A protein and the small-molecule ligand that binds it are described below.
Small molecule (SMILES): CC[C@H](C)[C@H](NC(=O)[C@H](CO)NC(=O)[C@H](CCCN=C(N)N)NC(=O)[C@@H](NC(=O)[C@@H]1CCCN1C(=O)[C@@H]1CCCN1C(=O)[C@H](C)N)C(C)C)C(=O)N[C@H](C=O)Cc1ccc(O)cc1

Sequence of chain 1.Y:
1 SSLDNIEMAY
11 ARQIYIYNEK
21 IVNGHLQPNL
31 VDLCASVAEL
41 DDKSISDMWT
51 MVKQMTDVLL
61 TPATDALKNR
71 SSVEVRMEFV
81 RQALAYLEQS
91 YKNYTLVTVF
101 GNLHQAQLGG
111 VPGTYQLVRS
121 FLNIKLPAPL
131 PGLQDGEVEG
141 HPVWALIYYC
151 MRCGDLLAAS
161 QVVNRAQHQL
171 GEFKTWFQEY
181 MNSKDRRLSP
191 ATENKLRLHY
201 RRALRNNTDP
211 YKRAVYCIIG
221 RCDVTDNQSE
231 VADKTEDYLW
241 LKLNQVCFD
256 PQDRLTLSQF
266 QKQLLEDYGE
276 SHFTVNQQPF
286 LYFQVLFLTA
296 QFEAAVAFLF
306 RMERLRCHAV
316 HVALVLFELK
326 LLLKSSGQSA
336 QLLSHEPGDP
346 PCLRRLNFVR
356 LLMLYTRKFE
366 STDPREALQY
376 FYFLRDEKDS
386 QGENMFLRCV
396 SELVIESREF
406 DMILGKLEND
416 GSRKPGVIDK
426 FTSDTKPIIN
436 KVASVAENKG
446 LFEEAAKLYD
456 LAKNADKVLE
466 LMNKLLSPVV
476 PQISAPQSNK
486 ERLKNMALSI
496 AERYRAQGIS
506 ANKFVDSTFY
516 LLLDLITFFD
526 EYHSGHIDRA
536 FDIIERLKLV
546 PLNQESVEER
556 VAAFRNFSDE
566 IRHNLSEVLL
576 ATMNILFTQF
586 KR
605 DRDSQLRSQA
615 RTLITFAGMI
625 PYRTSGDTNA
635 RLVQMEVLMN

Binding-site contacts:
Ligand atom CG contacts residue ASP233 of chain 1.Y at 3.0 Å.
Ligand atom CG2 contacts residue HIS277 of chain 1.Y at 3.3 Å.
Ligand atom N contacts residue THR235 of chain 1.Y at 3.5 Å (h-bond).
Ligand atom O contacts residue ASN227 of chain 1.Y at 3.6 Å.
Ligand atom O contacts residue TYR94 of chain 1.Y at 2.9 Å.
Ligand atom CG contacts residue HIS277 of chain 1.Y at 3.8 Å.
Ligand atom CD1 contacts residue TYR94 of chain 1.Y at 3.5 Å (hydrophobic).
Ligand atom CG1 contacts residue VAL280 of chain 1.Y at 4.0 Å (hydrophobic).
Ligand atom O contacts residue THR235 of chain 1.Y at 3.1 Å (h-bond).
Ligand atom CG2 contacts residue ASN281 of chain 1.Y at 3.6 Å.
Ligand atom O contacts residue HIS277 of chain 1.Y at 3.4 Å.
Ligand atom CD contacts residue TYR273 of chain 1.Y at 3.3 Å (hydrophobic).
Ligand atom N contacts residue ASN227 of chain 1.Y at 3.0 Å (h-bond).
Ligand atom C contacts residue LEU286 of chain 1.Y at 3.8 Å (hydrophobic).
Ligand atom C contacts residue THR235 of chain 1.Y at 3.6 Å.
Ligand atom CG1 contacts residue TYR94 of chain 1.Y at 3.8 Å (hydrophobic).
Ligand atom O contacts residue LEU286 of chain 1.Y at 3.2 Å.
Ligand atom C contacts residue ASN281 of chain 1.Y at 3.8 Å.
Ligand atom C contacts residue THR235 of chain 1.Y at 3.6 Å.
Ligand atom CB contacts residue HIS277 of chain 1.Y at 3.7 Å.
Ligand atom CB contacts residue LEU286 of chain 1.Y at 3.9 Å (hydrophobic).
Ligand atom CA contacts residue THR235 of chain 1.Y at 3.6 Å.
Ligand atom CB contacts residue TYR238 of chain 1.Y at 3.6 Å (hydrophobic).
Ligand atom C contacts residue ASN227 of chain 1.Y at 3.5 Å.
Ligand atom CG2 contacts residue GLU236 of chain 1.Y at 3.3 Å.
Ligand atom CA contacts residue ASN227 of chain 1.Y at 3.7 Å.
Ligand atom CG contacts residue TYR273 of chain 1.Y at 3.6 Å (hydrophobic).
Ligand atom CD contacts residue HIS277 of chain 1.Y at 3.9 Å.
Ligand atom CG2 contacts residue LEU286 of chain 1.Y at 3.7 Å (hydrophobic).
Ligand atom O contacts residue LYS234 of chain 1.Y at 3.6 Å.
Ligand atom CB contacts residue ASP233 of chain 1.Y at 3.0 Å.
Ligand atom CD1 contacts residue TYR91 of chain 1.Y at 3.9 Å (hydrophobic).
Ligand atom C contacts residue THR235 of chain 1.Y at 3.6 Å.
Ligand atom CG2 contacts residue PHE278 of chain 1.Y at 3.7 Å (hydrophobic).
Ligand atom N contacts residue TYR273 of chain 1.Y at 3.9 Å.
Ligand atom N contacts residue THR235 of chain 1.Y at 3.9 Å.
Ligand atom C contacts residue TYR94 of chain 1.Y at 4.0 Å (hydrophobic).
Ligand atom O contacts residue ASN281 of chain 1.Y at 2.6 Å (h-bond).
Ligand atom O contacts residue THR235 of chain 1.Y at 3.0 Å (h-bond).
Ligand atom CG contacts residue LYS234 of chain 1.Y at 3.3 Å.